This small molecule binds to this protein.
Small molecule (SMILES): CC(=O)N[C@H]1[C@H](O[C@H]2[C@H](O)[C@@H](NC(C)=O)CO[C@@H]2CO)O[C@H](CO)[C@@H](O[C@@H]2O[C@H](CO)[C@@H](O)[C@H](O[C@H]3O[C@H](CO)[C@@H](O)[C@H](O)[C@@H]3O)[C@@H]2O)[C@@H]1O

Binding-site contacts:
Ligand atom C1 contacts residue GLY303 of chain 1.A at 3.8 Å.
Ligand atom C5 contacts residue ALA120 of chain 1.A at 4.2 Å (hydrophobic).
Ligand atom C1 contacts residue PRO305 of chain 1.A at 4.4 Å (hydrophobic).
Ligand atom C3 contacts residue THR119 of chain 1.A at 3.9 Å.
Ligand atom C8 contacts residue THR119 of chain 1.A at 3.8 Å.
Ligand atom O6 contacts residue PRO305 of chain 1.A at 4.3 Å.
Ligand atom O5 contacts residue ASN117 of chain 1.A at 2.4 Å (h-bond).
Ligand atom C7 contacts residue GLY303 of chain 1.A at 4.1 Å.
Ligand atom C2 contacts residue THR119 of chain 1.A at 3.7 Å.
Ligand atom O7 contacts residue SER302 of chain 1.A at 3.9 Å.
Ligand atom C5 contacts residue ASN117 of chain 1.A at 3.6 Å.
Ligand atom O6 contacts residue ASN304 of chain 1.A at 3.0 Å (h-bond).
Ligand atom O7 contacts residue ASN117 of chain 1.A at 3.7 Å.
Ligand atom C1 contacts residue ALA120 of chain 1.A at 4.1 Å (hydrophobic).
Ligand atom O7 contacts residue GLY303 of chain 1.A at 3.0 Å (h-bond).
Ligand atom C8 contacts residue PRO28 of chain 1.A at 3.9 Å (hydrophobic).
Ligand atom N2 contacts residue ASN117 of chain 1.A at 2.8 Å (h-bond).
Ligand atom C1 contacts residue ASN117 of chain 1.A at 1.4 Å.
Ligand atom C3 contacts residue ASN117 of chain 1.A at 3.7 Å.
Ligand atom N2 contacts residue THR119 of chain 1.A at 2.9 Å (h-bond).
Ligand atom O5 contacts residue GLY303 of chain 1.A at 4.0 Å.
Ligand atom C4 contacts residue ASN117 of chain 1.A at 4.2 Å.
Ligand atom C8 contacts residue GLN118 of chain 1.A at 3.8 Å.
Ligand atom O6 contacts residue PRO28 of chain 1.A at 4.4 Å.
Ligand atom O5 contacts residue PRO305 of chain 1.A at 3.8 Å.
Ligand atom C1 contacts residue THR119 of chain 1.A at 3.7 Å.
Ligand atom C6 contacts residue PRO28 of chain 1.A at 3.7 Å (hydrophobic).
Ligand atom C6 contacts residue ASN304 of chain 1.A at 4.4 Å.
Ligand atom C2 contacts residue ASN117 of chain 1.A at 2.3 Å.
Ligand atom O5 contacts residue ALA120 of chain 1.A at 4.2 Å.
Ligand atom C7 contacts residue THR119 of chain 1.A at 3.9 Å.
Ligand atom C2 contacts residue GLY303 of chain 1.A at 4.0 Å.
Ligand atom C7 contacts residue ASN117 of chain 1.A at 3.5 Å.

Sequence of chain 1.A:
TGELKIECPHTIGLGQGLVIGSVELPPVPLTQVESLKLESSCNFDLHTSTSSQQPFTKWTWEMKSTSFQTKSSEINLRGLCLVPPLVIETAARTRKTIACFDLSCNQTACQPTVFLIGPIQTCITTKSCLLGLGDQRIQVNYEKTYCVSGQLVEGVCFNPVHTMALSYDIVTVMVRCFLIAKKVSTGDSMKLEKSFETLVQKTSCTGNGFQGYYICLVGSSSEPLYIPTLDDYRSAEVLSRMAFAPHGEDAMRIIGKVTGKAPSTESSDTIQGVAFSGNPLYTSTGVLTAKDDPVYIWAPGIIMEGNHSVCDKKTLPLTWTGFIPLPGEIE